Sequence of chain 1.D:
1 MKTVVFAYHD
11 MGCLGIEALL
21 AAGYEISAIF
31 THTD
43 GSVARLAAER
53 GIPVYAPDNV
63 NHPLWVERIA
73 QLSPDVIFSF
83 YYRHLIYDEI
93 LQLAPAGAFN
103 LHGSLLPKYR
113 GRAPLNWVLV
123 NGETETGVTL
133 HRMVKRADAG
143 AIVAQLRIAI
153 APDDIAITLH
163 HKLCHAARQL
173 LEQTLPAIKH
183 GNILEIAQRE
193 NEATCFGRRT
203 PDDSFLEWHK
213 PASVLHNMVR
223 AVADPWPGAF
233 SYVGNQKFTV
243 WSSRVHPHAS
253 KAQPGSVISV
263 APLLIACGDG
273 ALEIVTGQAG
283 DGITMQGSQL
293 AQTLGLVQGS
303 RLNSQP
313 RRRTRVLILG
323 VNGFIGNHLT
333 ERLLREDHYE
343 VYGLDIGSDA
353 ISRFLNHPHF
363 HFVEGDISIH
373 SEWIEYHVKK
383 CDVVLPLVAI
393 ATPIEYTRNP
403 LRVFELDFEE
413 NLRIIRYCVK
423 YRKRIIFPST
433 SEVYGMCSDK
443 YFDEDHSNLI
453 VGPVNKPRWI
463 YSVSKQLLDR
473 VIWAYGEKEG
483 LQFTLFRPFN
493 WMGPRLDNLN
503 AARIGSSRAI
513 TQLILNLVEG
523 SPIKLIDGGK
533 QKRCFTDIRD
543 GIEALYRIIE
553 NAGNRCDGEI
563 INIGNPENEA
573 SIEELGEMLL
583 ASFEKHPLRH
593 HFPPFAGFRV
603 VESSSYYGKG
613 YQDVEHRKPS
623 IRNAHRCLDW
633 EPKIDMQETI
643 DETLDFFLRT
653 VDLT

Binding-site contacts:
Ligand atom N3 contacts residue LYS526 of chain 1.D at 2.8 Å (salt-bridge).
Ligand atom C6' contacts residue ASN492 of chain 1.D at 3.2 Å.
Ligand atom O1B contacts residue ARG535 of chain 1.D at 3.2 Å (salt-bridge).
Ligand atom O2B contacts residue ARG535 of chain 1.D at 3.0 Å (salt-bridge).
Ligand atom C2 contacts residue LYS526 of chain 1.D at 3.6 Å.
Ligand atom O2D contacts residue GLN533 of chain 1.D at 3.0 Å (h-bond).
Ligand atom O2D contacts residue TYR613 of chain 1.D at 3.5 Å (h-bond).
Ligand atom O3D contacts residue TYR613 of chain 1.D at 2.6 Å (h-bond).
Ligand atom O'Q contacts residue ASN492 of chain 1.D at 2.6 Å (h-bond).
Ligand atom O3' contacts residue TYR463 of chain 1.D at 2.8 Å.
Ligand atom C2' contacts residue TYR398 of chain 1.D at 3.6 Å (hydrophobic).
Ligand atom O4' contacts residue THR432 of chain 1.D at 2.6 Å (h-bond).
Ligand atom O1B contacts residue ASN492 of chain 1.D at 2.7 Å (h-bond).
Ligand atom O4D contacts residue ILE574 of chain 1.D at 3.2 Å.
Ligand atom O3A contacts residue PRO395 of chain 1.D at 3.6 Å.
Ligand atom C5' contacts residue ARG619 of chain 1.D at 3.4 Å.
Ligand atom O2' contacts residue GLU434 of chain 1.D at 3.4 Å (salt-bridge).
Ligand atom O2A contacts residue ARG510 of chain 1.D at 3.1 Å.
Ligand atom C2' contacts residue ALA393 of chain 1.D at 3.2 Å (hydrophobic).
Ligand atom C2 contacts residue ILE528 of chain 1.D at 3.1 Å (hydrophobic).
Ligand atom O2 contacts residue LYS526 of chain 1.D at 3.5 Å (salt-bridge).
Ligand atom C3' contacts residue GLU434 of chain 1.D at 3.5 Å.
Ligand atom O2 contacts residue ILE528 of chain 1.D at 2.7 Å (h-bond).
Ligand atom O1B contacts residue ARG619 of chain 1.D at 3.3 Å (salt-bridge).
Ligand atom N3 contacts residue ILE528 of chain 1.D at 3.0 Å.
Ligand atom C3D contacts residue TYR609 of chain 1.D at 3.5 Å (hydrophobic).
Ligand atom O4 contacts residue GLN514 of chain 1.D at 3.3 Å.
Ligand atom O2B contacts residue ARG460 of chain 1.D at 3.2 Å (salt-bridge).
Ligand atom O'Q contacts residue SER433 of chain 1.D at 2.9 Å (h-bond).
Ligand atom O5D contacts residue ALA511 of chain 1.D at 3.3 Å.
Ligand atom O2' contacts residue TYR398 of chain 1.D at 2.7 Å (h-bond).
Ligand atom O2 contacts residue LEU527 of chain 1.D at 3.5 Å.
Ligand atom O'P contacts residue ASN492 of chain 1.D at 3.1 Å.
Ligand atom O1A contacts residue ALA511 of chain 1.D at 3.4 Å (h-bond).
Ligand atom O2' contacts residue ALA393 of chain 1.D at 3.1 Å (h-bond).
Ligand atom O'Q contacts residue PRO490 of chain 1.D at 3.4 Å (h-bond).
Ligand atom O'Q contacts residue ARG619 of chain 1.D at 3.3 Å (salt-bridge).
Ligand atom C4 contacts residue ILE528 of chain 1.D at 3.5 Å (hydrophobic).
Ligand atom O2' contacts residue PRO395 of chain 1.D at 3.1 Å.
Ligand atom O3' contacts residue TYR398 of chain 1.D at 3.3 Å (h-bond).

A protein and the small-molecule ligand that binds it are described below.
Small molecule (SMILES): O=C(O)[C@H]1O[C@H](O[P](=O)(O)O[P](=O)(O)OC[C@H]2O[C@@H](n3ccc(=O)[nH]c3=O)[C@H](O)[C@@H]2O)[C@H](O)[C@@H](O)[C@@H]1O